Sequence of chain 1.YA:
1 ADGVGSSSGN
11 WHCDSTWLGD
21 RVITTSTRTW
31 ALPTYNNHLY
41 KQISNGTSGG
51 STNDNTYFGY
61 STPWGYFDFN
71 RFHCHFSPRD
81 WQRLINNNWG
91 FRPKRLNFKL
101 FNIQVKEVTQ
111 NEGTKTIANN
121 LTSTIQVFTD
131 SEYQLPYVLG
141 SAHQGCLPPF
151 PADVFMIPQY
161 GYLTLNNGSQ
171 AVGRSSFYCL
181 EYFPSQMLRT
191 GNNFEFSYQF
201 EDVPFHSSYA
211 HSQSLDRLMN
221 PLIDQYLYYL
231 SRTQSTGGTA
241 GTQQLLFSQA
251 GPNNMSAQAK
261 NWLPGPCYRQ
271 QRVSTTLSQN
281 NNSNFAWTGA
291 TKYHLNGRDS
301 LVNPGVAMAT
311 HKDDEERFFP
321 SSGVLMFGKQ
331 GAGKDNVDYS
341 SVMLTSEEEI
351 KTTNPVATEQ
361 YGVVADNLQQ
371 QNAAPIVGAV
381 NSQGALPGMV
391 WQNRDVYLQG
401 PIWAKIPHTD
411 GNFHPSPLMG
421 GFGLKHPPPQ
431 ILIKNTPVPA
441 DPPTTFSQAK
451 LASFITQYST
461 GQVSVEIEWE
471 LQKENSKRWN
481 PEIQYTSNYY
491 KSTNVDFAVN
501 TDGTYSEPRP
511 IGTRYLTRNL

Sequence of chain 1.WA:
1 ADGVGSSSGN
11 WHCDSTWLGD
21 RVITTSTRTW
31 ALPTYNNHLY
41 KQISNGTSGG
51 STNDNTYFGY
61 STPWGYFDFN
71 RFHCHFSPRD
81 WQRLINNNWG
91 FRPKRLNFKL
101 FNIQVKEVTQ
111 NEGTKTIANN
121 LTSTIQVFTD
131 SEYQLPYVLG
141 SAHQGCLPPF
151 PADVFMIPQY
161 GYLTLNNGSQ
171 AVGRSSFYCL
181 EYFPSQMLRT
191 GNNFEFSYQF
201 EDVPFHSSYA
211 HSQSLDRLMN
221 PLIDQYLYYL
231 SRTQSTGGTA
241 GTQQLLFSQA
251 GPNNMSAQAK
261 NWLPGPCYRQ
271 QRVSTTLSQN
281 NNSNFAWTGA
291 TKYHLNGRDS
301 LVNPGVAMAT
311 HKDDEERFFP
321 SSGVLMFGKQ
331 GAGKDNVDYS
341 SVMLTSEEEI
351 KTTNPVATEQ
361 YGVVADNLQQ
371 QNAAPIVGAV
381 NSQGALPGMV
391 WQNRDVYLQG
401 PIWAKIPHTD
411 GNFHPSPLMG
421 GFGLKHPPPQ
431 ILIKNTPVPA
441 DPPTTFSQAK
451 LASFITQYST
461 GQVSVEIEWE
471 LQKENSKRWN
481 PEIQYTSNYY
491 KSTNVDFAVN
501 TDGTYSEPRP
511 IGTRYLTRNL

Binding-site contacts:
Ligand atom O3 contacts residue ASN254 of chain 1.YA at 3.8 Å.
Ligand atom C6 contacts residue TRP287 of chain 1.WA at 3.8 Å (hydrophobic).
Ligand atom O3 contacts residue TRP287 of chain 1.WA at 3.8 Å.
Ligand atom O2 contacts residue ASN55 of chain 1.WA at 3.5 Å (h-bond).
Ligand atom C1 contacts residue TRP287 of chain 1.WA at 3.8 Å (hydrophobic).
Ligand atom O5 contacts residue TRP287 of chain 1.WA at 3.3 Å.
Ligand atom O2 contacts residue ASN254 of chain 1.YA at 4.0 Å.
Ligand atom C5 contacts residue TRP287 of chain 1.WA at 3.9 Å (hydrophobic).
Ligand atom O4 contacts residue TRP287 of chain 1.WA at 2.1 Å.
Ligand atom C4 contacts residue TRP287 of chain 1.WA at 3.4 Å (hydrophobic).
Ligand atom O3 contacts residue ALA257 of chain 1.YA at 4.5 Å.
Ligand atom O1 contacts residue TRP287 of chain 1.WA at 3.0 Å (h-bond).
Ligand atom C2 contacts residue TRP287 of chain 1.WA at 3.8 Å (hydrophobic).
Ligand atom O2 contacts residue SER256 of chain 1.YA at 4.0 Å.
Ligand atom O2 contacts residue THR52 of chain 1.WA at 4.4 Å.
Ligand atom C3 contacts residue ASN254 of chain 1.YA at 4.1 Å.
Ligand atom C3 contacts residue TRP287 of chain 1.WA at 4.3 Å (hydrophobic).

The protein below binds the small molecule below.
Small molecule (SMILES): OC[C@H]1O[C@@H](O)[C@H](O)[C@@H](O)[C@H]1O